Sequence of chain 2.A:
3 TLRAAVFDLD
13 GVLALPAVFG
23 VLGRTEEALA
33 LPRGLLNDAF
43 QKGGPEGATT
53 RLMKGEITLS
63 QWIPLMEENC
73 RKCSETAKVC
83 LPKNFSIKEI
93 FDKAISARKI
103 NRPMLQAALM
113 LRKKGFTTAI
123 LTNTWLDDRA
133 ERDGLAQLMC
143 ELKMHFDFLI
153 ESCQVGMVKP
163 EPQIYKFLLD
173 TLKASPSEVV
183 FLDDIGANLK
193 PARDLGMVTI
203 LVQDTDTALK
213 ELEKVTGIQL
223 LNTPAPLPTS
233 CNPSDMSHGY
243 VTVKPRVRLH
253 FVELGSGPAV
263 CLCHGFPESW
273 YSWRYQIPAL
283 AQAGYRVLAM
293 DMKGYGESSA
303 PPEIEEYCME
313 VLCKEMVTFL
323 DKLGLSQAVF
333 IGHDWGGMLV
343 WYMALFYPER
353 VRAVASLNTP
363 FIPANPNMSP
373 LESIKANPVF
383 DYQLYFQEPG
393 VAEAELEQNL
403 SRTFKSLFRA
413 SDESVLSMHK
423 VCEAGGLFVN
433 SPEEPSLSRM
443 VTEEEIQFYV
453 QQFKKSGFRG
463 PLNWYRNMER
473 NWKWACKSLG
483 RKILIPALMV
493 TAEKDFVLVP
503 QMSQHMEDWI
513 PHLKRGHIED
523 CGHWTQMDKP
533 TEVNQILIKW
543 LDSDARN

This small molecule binds to this protein.
Small molecule (SMILES): CN(CCO)c1ccc(Br)cn1

Binding-site contacts:
Ligand atom C8 contacts residue MET340 of chain 2.A at 3.5 Å (hydrophobic).
Ligand atom C3 contacts residue GLN385 of chain 2.A at 4.2 Å.
Ligand atom C4 contacts residue 4VY1 of chain 2.J at 3.4 Å.
Ligand atom BR contacts residue ILE376 of chain 2.A at 4.1 Å.
Ligand atom C9 contacts residue TRP337 of chain 2.A at 4.0 Å (hydrophobic).
Ligand atom N11 contacts residue DMS1 of chain 2.F at 3.9 Å.
Ligand atom N11 contacts residue GLN385 of chain 2.A at 2.9 Å (h-bond).
Ligand atom C3 contacts residue 4VY1 of chain 2.J at 4.2 Å.
Ligand atom O5 contacts residue 4VY1 of chain 2.J at 2.6 Å.
Ligand atom C1 contacts residue THR361 of chain 2.A at 3.7 Å.
Ligand atom O5 contacts residue TYR467 of chain 2.A at 2.7 Å (h-bond).
Ligand atom C8 contacts residue DMS1 of chain 2.F at 3.8 Å.
Ligand atom C4 contacts residue GLN385 of chain 2.A at 3.6 Å.
Ligand atom C10 contacts residue PHE382 of chain 2.A at 4.2 Å (hydrophobic).
Ligand atom N11 contacts residue PHE382 of chain 2.A at 4.0 Å.
Ligand atom C3 contacts residue ASP336 of chain 2.A at 3.4 Å.
Ligand atom C10 contacts residue TRP337 of chain 2.A at 4.2 Å (hydrophobic).
Ligand atom C3 contacts residue TRP337 of chain 2.A at 3.7 Å (hydrophobic).
Ligand atom C8 contacts residue TRP337 of chain 2.A at 3.8 Å (hydrophobic).
Ligand atom O5 contacts residue GLN385 of chain 2.A at 3.9 Å.
Ligand atom N2 contacts residue DMS1 of chain 2.F at 3.8 Å.
Ligand atom C4 contacts residue ASP336 of chain 2.A at 3.2 Å.
Ligand atom C6 contacts residue DMS1 of chain 2.F at 3.4 Å.
Ligand atom C1 contacts residue ASP336 of chain 2.A at 3.1 Å.
Ligand atom C4 contacts residue TYR467 of chain 2.A at 4.0 Å (hydrophobic).
Ligand atom N2 contacts residue LEU500 of chain 2.A at 3.9 Å.
Ligand atom O5 contacts residue TYR384 of chain 2.A at 2.9 Å (h-bond).
Ligand atom C1 contacts residue LEU500 of chain 2.A at 4.2 Å (hydrophobic).
Ligand atom C6 contacts residue GLN385 of chain 2.A at 4.2 Å.
Ligand atom BR contacts residue MET470 of chain 2.A at 3.7 Å.
Ligand atom C4 contacts residue TYR384 of chain 2.A at 3.0 Å (hydrophobic).
Ligand atom C7 contacts residue DMS1 of chain 2.F at 3.4 Å.
Ligand atom C1 contacts residue TRP337 of chain 2.A at 3.3 Å (hydrophobic).
Ligand atom BR contacts residue GOL1 of chain 2.H at 3.5 Å.
Ligand atom C9 contacts residue DMS1 of chain 2.F at 4.1 Å.
Ligand atom C7 contacts residue MET340 of chain 2.A at 3.9 Å (hydrophobic).
Ligand atom C3 contacts residue TYR467 of chain 2.A at 4.2 Å (hydrophobic).
Ligand atom O5 contacts residue ASP336 of chain 2.A at 3.4 Å (salt-bridge).
Ligand atom C10 contacts residue GLN385 of chain 2.A at 3.2 Å.
Ligand atom N2 contacts residue ASP336 of chain 2.A at 3.9 Å.